Binding-site contacts:
Ligand atom C6 contacts residue GLU35 of chain 1.B at 3.7 Å.
Ligand atom C2 contacts residue GLU35 of chain 1.B at 3.8 Å.
Ligand atom C5 contacts residue GLU35 of chain 1.B at 3.4 Å.
Ligand atom C1 contacts residue GLU35 of chain 1.B at 4.0 Å.
Ligand atom C8 contacts residue ASN54 of chain 1.B at 4.3 Å.
Ligand atom C5 contacts residue ASN54 of chain 1.B at 3.7 Å.
Ligand atom C4 contacts residue GLU35 of chain 1.B at 4.0 Å.
Ligand atom O5 contacts residue GLU35 of chain 1.B at 3.8 Å.
Ligand atom C6 contacts residue ASN37 of chain 1.B at 3.8 Å.
Ligand atom C3 contacts residue GLU35 of chain 1.B at 4.2 Å.
Ligand atom O4 contacts residue GLU35 of chain 1.B at 3.8 Å.
Ligand atom C1 contacts residue ASN37 of chain 1.B at 4.2 Å.
Ligand atom C1 contacts residue ASN54 of chain 1.B at 1.4 Å.
Ligand atom O5 contacts residue ASN54 of chain 1.B at 2.4 Å (h-bond).
Ligand atom C3 contacts residue ASN54 of chain 1.B at 3.8 Å.
Ligand atom C5 contacts residue ASN37 of chain 1.B at 4.1 Å.
Ligand atom C4 contacts residue ASN54 of chain 1.B at 4.2 Å.
Ligand atom N2 contacts residue GLU35 of chain 1.B at 4.5 Å.
Ligand atom C7 contacts residue GLU35 of chain 1.B at 4.2 Å.
Ligand atom O7 contacts residue ASN54 of chain 1.B at 3.8 Å.
Ligand atom C7 contacts residue ASN54 of chain 1.B at 3.4 Å.
Ligand atom C2 contacts residue ASN54 of chain 1.B at 2.4 Å.
Ligand atom O7 contacts residue GLU35 of chain 1.B at 3.4 Å (salt-bridge).
Ligand atom N2 contacts residue ASN54 of chain 1.B at 2.8 Å (h-bond).
Ligand atom O3 contacts residue GLU35 of chain 1.B at 4.4 Å.
Ligand atom O7 contacts residue ASN36 of chain 1.B at 4.4 Å.
Ligand atom O5 contacts residue ASN37 of chain 1.B at 3.2 Å (h-bond).

This small molecule binds to this protein.
Small molecule (SMILES): CC(=O)N[C@H]1[C@H](O[C@H]2[C@H](O)[C@@H](NC(C)=O)CO[C@@H]2CO)O[C@H](CO)[C@@H](O[C@@H]2O[C@H](CO)[C@@H](O)[C@H](O)[C@@H]2O)[C@@H]1O

Sequence of chain 1.B:
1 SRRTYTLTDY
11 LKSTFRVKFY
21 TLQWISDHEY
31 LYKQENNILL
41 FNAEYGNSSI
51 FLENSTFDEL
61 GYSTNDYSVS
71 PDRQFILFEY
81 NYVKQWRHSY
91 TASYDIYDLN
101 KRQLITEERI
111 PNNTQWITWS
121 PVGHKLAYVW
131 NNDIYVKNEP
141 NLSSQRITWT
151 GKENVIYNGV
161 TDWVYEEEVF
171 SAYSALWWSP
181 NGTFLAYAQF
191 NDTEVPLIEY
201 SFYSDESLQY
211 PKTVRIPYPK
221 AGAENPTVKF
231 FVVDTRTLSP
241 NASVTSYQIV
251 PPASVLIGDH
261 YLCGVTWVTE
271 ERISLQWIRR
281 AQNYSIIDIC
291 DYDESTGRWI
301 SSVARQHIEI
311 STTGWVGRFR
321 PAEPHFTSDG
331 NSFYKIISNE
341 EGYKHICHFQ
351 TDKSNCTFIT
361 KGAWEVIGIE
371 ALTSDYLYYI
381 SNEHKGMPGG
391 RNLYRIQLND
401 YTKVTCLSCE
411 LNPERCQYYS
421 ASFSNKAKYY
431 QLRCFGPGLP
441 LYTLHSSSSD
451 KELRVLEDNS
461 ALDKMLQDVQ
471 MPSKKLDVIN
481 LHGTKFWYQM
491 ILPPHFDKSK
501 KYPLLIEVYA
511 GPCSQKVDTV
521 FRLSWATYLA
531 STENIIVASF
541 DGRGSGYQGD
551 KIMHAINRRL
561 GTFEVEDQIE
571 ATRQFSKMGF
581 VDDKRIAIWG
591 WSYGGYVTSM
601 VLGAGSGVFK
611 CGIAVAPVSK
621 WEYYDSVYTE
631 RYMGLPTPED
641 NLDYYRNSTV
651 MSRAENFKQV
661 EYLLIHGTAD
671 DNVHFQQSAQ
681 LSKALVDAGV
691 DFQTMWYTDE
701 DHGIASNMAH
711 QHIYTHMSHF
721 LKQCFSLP